Binding-site contacts:
Ligand atom C3 contacts residue THR107 of chain 1.D at 4.1 Å.
Ligand atom C7 contacts residue TYR109 of chain 1.D at 4.0 Å (hydrophobic).
Ligand atom C5 contacts residue TYR109 of chain 1.D at 4.0 Å (hydrophobic).
Ligand atom C8 contacts residue TRP80 of chain 1.C at 3.3 Å (hydrophobic).
Ligand atom C7 contacts residue ASN114 of chain 1.C at 3.8 Å.
Ligand atom C2 contacts residue THR107 of chain 1.D at 3.8 Å.
Ligand atom C7 contacts residue GLU82 of chain 1.C at 4.0 Å.
Ligand atom C4 contacts residue TYR109 of chain 1.D at 4.2 Å (hydrophobic).
Ligand atom C8 contacts residue THR107 of chain 1.D at 3.4 Å.
Ligand atom O5 contacts residue GLU82 of chain 1.C at 4.3 Å.
Ligand atom N2 contacts residue ASN114 of chain 1.C at 2.7 Å (h-bond).
Ligand atom O7 contacts residue TYR109 of chain 1.D at 4.3 Å.
Ligand atom N2 contacts residue GLU82 of chain 1.C at 4.2 Å.
Ligand atom C1 contacts residue GLU82 of chain 1.C at 4.3 Å.
Ligand atom C3 contacts residue ASN114 of chain 1.C at 3.7 Å.
Ligand atom C4 contacts residue ASN114 of chain 1.C at 4.2 Å.
Ligand atom C2 contacts residue GLU82 of chain 1.C at 4.0 Å.
Ligand atom O5 contacts residue THR107 of chain 1.D at 4.4 Å.
Ligand atom C8 contacts residue TYR109 of chain 1.D at 3.7 Å (hydrophobic).
Ligand atom O5 contacts residue ASN114 of chain 1.C at 2.4 Å (h-bond).
Ligand atom O7 contacts residue ASN114 of chain 1.C at 4.5 Å.
Ligand atom C3 contacts residue TYR109 of chain 1.D at 4.0 Å (hydrophobic).
Ligand atom C2 contacts residue ASN114 of chain 1.C at 2.3 Å.
Ligand atom C1 contacts residue ASN114 of chain 1.C at 1.4 Å.
Ligand atom C5 contacts residue ASN114 of chain 1.C at 3.6 Å.
Ligand atom C8 contacts residue GLU82 of chain 1.C at 4.2 Å.
Ligand atom O7 contacts residue GLU82 of chain 1.C at 3.3 Å (salt-bridge).
Ligand atom C4 contacts residue THR107 of chain 1.D at 4.0 Å.
Ligand atom O4 contacts residue TYR109 of chain 1.D at 3.6 Å.
Ligand atom O3 contacts residue THR107 of chain 1.D at 4.0 Å.

The small molecule below binds the protein below.
Small molecule (SMILES): CC(=O)N[C@H]1[C@H](O[C@H]2[C@H](O)[C@@H](NC(C)=O)CO[C@@H]2CO)O[C@H](CO)[C@@H](O)[C@@H]1O

Sequence of chain 1.C:
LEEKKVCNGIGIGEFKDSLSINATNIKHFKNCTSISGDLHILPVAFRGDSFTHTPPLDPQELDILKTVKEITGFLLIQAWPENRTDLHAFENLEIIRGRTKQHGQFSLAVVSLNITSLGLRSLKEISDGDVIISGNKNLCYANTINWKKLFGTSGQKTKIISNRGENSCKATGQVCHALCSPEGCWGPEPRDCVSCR

Sequence of chain 1.D:
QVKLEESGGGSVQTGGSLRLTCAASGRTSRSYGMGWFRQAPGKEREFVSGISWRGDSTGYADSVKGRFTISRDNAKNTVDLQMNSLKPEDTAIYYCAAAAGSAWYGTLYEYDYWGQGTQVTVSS